This protein binds this small molecule.
Small molecule (SMILES): CC(=O)N[C@H]1[C@H](O[C@H]2[C@H](O)[C@@H](NC(C)=O)CO[C@@H]2CO)O[C@H](CO)[C@@H](O)[C@@H]1O

Sequence of chain 1.C:
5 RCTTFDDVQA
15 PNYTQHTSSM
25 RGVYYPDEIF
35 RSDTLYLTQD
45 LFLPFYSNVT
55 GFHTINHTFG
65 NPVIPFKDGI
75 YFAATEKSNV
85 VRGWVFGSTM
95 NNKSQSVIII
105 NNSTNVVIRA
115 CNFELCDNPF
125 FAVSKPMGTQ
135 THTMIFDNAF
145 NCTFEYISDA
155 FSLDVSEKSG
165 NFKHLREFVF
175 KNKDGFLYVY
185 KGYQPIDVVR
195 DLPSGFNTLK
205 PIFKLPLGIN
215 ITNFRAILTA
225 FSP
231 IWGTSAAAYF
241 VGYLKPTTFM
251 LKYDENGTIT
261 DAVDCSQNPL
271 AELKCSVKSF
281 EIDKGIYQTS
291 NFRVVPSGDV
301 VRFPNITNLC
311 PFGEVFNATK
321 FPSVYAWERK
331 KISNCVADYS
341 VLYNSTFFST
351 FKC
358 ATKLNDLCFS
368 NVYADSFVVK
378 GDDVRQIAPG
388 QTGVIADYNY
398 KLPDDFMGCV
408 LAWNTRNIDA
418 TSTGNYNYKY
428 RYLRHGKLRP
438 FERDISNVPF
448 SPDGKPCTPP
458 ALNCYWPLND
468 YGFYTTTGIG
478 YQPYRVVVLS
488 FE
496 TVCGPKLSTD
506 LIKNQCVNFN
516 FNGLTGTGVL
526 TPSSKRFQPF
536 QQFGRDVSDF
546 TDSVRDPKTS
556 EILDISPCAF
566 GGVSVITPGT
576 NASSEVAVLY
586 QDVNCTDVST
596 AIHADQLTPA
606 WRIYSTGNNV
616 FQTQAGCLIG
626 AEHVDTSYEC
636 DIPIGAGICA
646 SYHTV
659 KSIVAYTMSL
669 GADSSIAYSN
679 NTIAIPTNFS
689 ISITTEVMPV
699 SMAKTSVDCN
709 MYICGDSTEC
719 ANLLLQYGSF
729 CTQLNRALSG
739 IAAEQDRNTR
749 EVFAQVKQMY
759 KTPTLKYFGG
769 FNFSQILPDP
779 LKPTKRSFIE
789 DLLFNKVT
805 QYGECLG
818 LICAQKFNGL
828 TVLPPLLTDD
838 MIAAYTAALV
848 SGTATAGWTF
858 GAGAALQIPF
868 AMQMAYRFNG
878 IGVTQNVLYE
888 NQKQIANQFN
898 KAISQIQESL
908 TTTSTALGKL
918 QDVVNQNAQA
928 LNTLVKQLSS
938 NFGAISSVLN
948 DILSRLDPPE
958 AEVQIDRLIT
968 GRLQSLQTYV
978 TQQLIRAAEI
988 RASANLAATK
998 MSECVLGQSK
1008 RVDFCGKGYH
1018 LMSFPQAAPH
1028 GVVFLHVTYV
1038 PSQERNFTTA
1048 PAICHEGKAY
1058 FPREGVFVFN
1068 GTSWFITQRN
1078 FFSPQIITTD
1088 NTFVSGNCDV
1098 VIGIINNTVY

Binding-site contacts:
Ligand atom C1 contacts residue ASN1103 of chain 1.C at 1.4 Å.
Ligand atom C4 contacts residue ASN1103 of chain 1.C at 4.3 Å.
Ligand atom N2 contacts residue ASN1103 of chain 1.C at 2.8 Å (h-bond).
Ligand atom C2 contacts residue ASN1103 of chain 1.C at 2.4 Å.
Ligand atom C3 contacts residue ASN1103 of chain 1.C at 3.8 Å.
Ligand atom O6 contacts residue ASN1103 of chain 1.C at 4.3 Å.
Ligand atom C7 contacts residue ASN1103 of chain 1.C at 3.5 Å.
Ligand atom C5 contacts residue ASN1103 of chain 1.C at 3.7 Å.
Ligand atom O7 contacts residue ASN1103 of chain 1.C at 3.9 Å.
Ligand atom O5 contacts residue ASN1103 of chain 1.C at 2.5 Å (h-bond).